Sequence of chain 1.B:
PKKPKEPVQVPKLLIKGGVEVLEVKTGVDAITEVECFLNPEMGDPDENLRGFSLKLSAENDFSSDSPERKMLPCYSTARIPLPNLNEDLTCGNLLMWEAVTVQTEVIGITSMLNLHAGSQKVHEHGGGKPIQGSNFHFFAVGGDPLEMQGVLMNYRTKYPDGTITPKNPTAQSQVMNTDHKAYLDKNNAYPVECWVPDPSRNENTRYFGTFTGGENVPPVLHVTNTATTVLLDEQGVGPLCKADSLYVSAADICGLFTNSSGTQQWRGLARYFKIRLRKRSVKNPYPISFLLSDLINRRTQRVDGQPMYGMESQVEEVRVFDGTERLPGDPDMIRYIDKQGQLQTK

Sequence of chain 1.C:
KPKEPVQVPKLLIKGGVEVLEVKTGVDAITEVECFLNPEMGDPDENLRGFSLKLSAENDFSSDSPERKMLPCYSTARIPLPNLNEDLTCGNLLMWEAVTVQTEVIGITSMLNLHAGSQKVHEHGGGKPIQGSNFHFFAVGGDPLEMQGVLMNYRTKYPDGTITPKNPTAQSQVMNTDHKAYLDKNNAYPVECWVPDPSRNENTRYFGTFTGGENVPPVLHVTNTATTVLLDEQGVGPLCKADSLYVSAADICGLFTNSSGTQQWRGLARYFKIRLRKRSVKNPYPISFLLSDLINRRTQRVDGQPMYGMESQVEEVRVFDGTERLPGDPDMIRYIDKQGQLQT

This small molecule binds to this protein.
Small molecule (SMILES): CC(=O)N[C@H]1[C@H]([C@H](O)[C@H](O)CO)O[C@@](O[C@H](CO)[C@@H](O)[C@@H]2O[C@@H](C(=O)O)C[C@H](O)[C@H]2NC(C)=O)(C(=O)O)C[C@@H]1O

Binding-site contacts:
Ligand atom N5 contacts residue GLN278 of chain 1.B at 3.9 Å.
Ligand atom C7 contacts residue GLN278 of chain 1.B at 3.8 Å.
Ligand atom C11 contacts residue GLN278 of chain 1.B at 3.5 Å.
Ligand atom C9 contacts residue LEU67 of chain 1.B at 4.1 Å (hydrophobic).
Ligand atom C11 contacts residue THR276 of chain 1.B at 3.3 Å.
Ligand atom C6 contacts residue ASN272 of chain 1.B at 3.6 Å.
Ligand atom O1B contacts residue ASN272 of chain 1.B at 3.4 Å (h-bond).
Ligand atom O1B contacts residue LYS68 of chain 1.B at 3.9 Å.
Ligand atom O8 contacts residue GLN278 of chain 1.B at 3.5 Å (h-bond).
Ligand atom C9 contacts residue GLN278 of chain 1.B at 3.2 Å.
Ligand atom O1B contacts residue THR276 of chain 1.B at 3.7 Å.
Ligand atom O9 contacts residue GLN278 of chain 1.B at 4.0 Å.
Ligand atom C1 contacts residue SER274 of chain 1.B at 3.7 Å.
Ligand atom O1A contacts residue LYS68 of chain 1.B at 2.9 Å.
Ligand atom O9 contacts residue LYS68 of chain 1.B at 2.9 Å (salt-bridge).
Ligand atom C9 contacts residue LYS68 of chain 1.B at 3.8 Å.
Ligand atom N5 contacts residue ASN272 of chain 1.B at 3.2 Å (h-bond).
Ligand atom C11 contacts residue HIS138 of chain 1.A at 3.5 Å.
Ligand atom C10 contacts residue ASN272 of chain 1.B at 4.0 Å.
Ligand atom O10 contacts residue LEU62 of chain 1.B at 4.0 Å.
Ligand atom C11 contacts residue SER274 of chain 1.B at 4.0 Å.
Ligand atom C11 contacts residue PHE65 of chain 1.B at 3.8 Å (hydrophobic).
Ligand atom O9 contacts residue LEU67 of chain 1.B at 3.3 Å.
Ligand atom C1 contacts residue ASN272 of chain 1.B at 3.8 Å.
Ligand atom O7 contacts residue LEU62 of chain 1.B at 3.8 Å.
Ligand atom C11 contacts residue PHE75 of chain 1.C at 2.3 Å (hydrophobic).
Ligand atom C11 contacts residue LEU62 of chain 1.B at 4.1 Å (hydrophobic).
Ligand atom C11 contacts residue PHE270 of chain 1.B at 3.8 Å (hydrophobic).
Ligand atom C1 contacts residue LYS68 of chain 1.B at 3.6 Å.
Ligand atom O1B contacts residue SER274 of chain 1.B at 4.1 Å.
Ligand atom C11 contacts residue ASN272 of chain 1.B at 3.6 Å.
Ligand atom C10 contacts residue GLN278 of chain 1.B at 4.0 Å.
Ligand atom C5 contacts residue ASN272 of chain 1.B at 4.1 Å.
Ligand atom C10 contacts residue PHE75 of chain 1.C at 3.1 Å (hydrophobic).
Ligand atom C8 contacts residue GLN278 of chain 1.B at 3.6 Å.
Ligand atom O1A contacts residue SER274 of chain 1.B at 2.6 Å (h-bond).
Ligand atom O8 contacts residue ASN272 of chain 1.B at 3.5 Å (h-bond).
Ligand atom C4 contacts residue ASN272 of chain 1.B at 4.1 Å.
Ligand atom O10 contacts residue PHE75 of chain 1.C at 3.0 Å.
Ligand atom O8 contacts residue LYS68 of chain 1.B at 3.4 Å.

Sequence of chain 1.A:
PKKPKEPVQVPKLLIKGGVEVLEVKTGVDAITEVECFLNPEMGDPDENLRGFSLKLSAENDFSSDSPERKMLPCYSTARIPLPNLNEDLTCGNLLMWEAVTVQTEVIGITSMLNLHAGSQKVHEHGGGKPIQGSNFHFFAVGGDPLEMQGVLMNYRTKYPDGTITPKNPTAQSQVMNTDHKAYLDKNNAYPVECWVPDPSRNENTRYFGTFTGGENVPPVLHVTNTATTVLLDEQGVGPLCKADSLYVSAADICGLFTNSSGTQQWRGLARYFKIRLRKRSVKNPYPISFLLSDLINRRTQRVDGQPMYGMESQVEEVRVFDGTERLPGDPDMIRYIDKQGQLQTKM